Binding-site contacts:
Ligand atom C5 contacts residue NAG1 of chain 1.F at 3.8 Å.
Ligand atom O5 contacts residue NAG1 of chain 1.F at 2.7 Å (h-bond).
Ligand atom C2 contacts residue NAG1 of chain 1.F at 3.8 Å.
Ligand atom C1 contacts residue NAG1 of chain 1.F at 2.7 Å.
Ligand atom C6 contacts residue NAG1 of chain 1.F at 4.2 Å.
Ligand atom O2 contacts residue NAG1 of chain 1.F at 4.2 Å.
Ligand atom O6 contacts residue NAG1 of chain 1.F at 3.6 Å (h-bond).

The small molecule below binds the protein below.
Small molecule (SMILES): OC[C@H]1O[C@H](O)[C@@H](O)[C@@H](O)[C@@H]1O